Sequence of chain 1.D:
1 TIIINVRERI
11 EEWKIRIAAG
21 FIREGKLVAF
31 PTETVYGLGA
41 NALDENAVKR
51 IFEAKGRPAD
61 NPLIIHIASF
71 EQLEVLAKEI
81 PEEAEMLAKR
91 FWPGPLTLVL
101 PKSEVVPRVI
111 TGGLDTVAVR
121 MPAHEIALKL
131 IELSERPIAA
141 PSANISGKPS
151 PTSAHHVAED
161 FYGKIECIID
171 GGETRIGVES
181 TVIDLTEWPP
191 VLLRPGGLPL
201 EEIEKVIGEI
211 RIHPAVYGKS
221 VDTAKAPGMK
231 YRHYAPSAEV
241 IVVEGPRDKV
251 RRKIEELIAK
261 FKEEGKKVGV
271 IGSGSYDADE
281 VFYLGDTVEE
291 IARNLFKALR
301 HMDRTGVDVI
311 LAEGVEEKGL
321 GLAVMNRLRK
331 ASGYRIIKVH

A small-molecule ligand and the protein it binds are described below.
Small molecule (SMILES): C[C@@H](O)[C@H](N)C(=O)O

Binding-site contacts:
Ligand atom O contacts residue ARG120 of chain 1.D at 3.6 Å.
Ligand atom OXT contacts residue GLU179 of chain 1.D at 3.3 Å.
Ligand atom OXT contacts residue SER180 of chain 1.D at 2.7 Å (h-bond).
Ligand atom OXT contacts residue ARG194 of chain 1.D at 4.0 Å.
Ligand atom CB contacts residue VAL35 of chain 1.D at 3.8 Å (hydrophobic).
Ligand atom CG2 contacts residue HIS66 of chain 1.D at 4.0 Å.
Ligand atom CA contacts residue ARG120 of chain 1.D at 4.0 Å.
Ligand atom O contacts residue THR97 of chain 1.D at 4.1 Å.
Ligand atom CB contacts residue THR32 of chain 1.D at 4.1 Å.
Ligand atom C contacts residue ARG194 of chain 1.D at 3.7 Å.
Ligand atom OXT contacts residue THR34 of chain 1.D at 2.7 Å (h-bond).
Ligand atom CG2 contacts residue GLY37 of chain 1.D at 3.4 Å.
Ligand atom C contacts residue SER180 of chain 1.D at 3.3 Å.
Ligand atom CG2 contacts residue PRO141 of chain 1.D at 4.0 Å (hydrophobic).
Ligand atom C contacts residue GLU179 of chain 1.D at 4.0 Å.
Ligand atom CG2 contacts residue TYR36 of chain 1.D at 3.9 Å (hydrophobic).
Ligand atom N contacts residue PRO141 of chain 1.D at 4.4 Å.
Ligand atom CA contacts residue THR34 of chain 1.D at 4.1 Å.
Ligand atom OG1 contacts residue HIS66 of chain 1.D at 2.8 Å.
Ligand atom N contacts residue ALA140 of chain 1.D at 3.5 Å (h-bond).
Ligand atom OXT contacts residue ARG120 of chain 1.D at 3.6 Å.
Ligand atom CA contacts residue VAL35 of chain 1.D at 4.0 Å (hydrophobic).
Ligand atom O contacts residue GLU179 of chain 1.D at 4.4 Å.
Ligand atom CG2 contacts residue ALA140 of chain 1.D at 4.1 Å (hydrophobic).
Ligand atom O contacts residue ARG194 of chain 1.D at 3.0 Å (salt-bridge).
Ligand atom CG2 contacts residue VAL35 of chain 1.D at 3.9 Å (hydrophobic).
Ligand atom C contacts residue THR34 of chain 1.D at 3.6 Å.
Ligand atom CB contacts residue THR34 of chain 1.D at 3.6 Å.
Ligand atom CB contacts residue HIS66 of chain 1.D at 4.0 Å.
Ligand atom CG2 contacts residue SER142 of chain 1.D at 4.5 Å.
Ligand atom N contacts residue ILE64 of chain 1.D at 3.7 Å.
Ligand atom CA contacts residue GLU179 of chain 1.D at 4.4 Å.
Ligand atom N contacts residue HIS66 of chain 1.D at 4.2 Å.
Ligand atom CB contacts residue ARG120 of chain 1.D at 3.4 Å.
Ligand atom O contacts residue SER180 of chain 1.D at 2.3 Å (h-bond).
Ligand atom C contacts residue ARG120 of chain 1.D at 3.5 Å.
Ligand atom OG1 contacts residue ARG120 of chain 1.D at 2.3 Å (salt-bridge).
Ligand atom OG1 contacts residue THR32 of chain 1.D at 4.0 Å.
Ligand atom OG1 contacts residue THR34 of chain 1.D at 3.9 Å.
Ligand atom O contacts residue ILE64 of chain 1.D at 3.5 Å.